Sequence of chain 1.A:
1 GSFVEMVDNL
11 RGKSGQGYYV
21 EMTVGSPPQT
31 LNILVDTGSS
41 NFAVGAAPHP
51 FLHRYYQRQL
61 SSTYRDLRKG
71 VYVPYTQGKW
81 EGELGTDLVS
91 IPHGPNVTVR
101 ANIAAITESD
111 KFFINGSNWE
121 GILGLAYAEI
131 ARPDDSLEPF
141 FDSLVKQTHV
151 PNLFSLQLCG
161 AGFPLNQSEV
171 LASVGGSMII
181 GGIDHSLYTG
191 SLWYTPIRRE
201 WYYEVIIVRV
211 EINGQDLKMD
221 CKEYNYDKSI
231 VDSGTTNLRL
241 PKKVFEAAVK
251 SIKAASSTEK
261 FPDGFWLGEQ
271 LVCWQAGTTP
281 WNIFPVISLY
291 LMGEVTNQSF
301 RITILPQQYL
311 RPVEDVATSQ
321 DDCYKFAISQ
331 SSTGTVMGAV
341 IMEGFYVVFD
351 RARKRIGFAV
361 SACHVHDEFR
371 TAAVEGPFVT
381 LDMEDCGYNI

A protein and the small-molecule ligand that binds it are described below.
Small molecule (SMILES): COc1cccc(-c2cccc([C@]3(C)CC(=O)N(C)C(N)=N3)c2)c1

Binding-site contacts:
Ligand atom C4 contacts residue THR236 of chain 1.A at 3.5 Å.
Ligand atom C23 contacts residue GLY234 of chain 1.A at 3.4 Å.
Ligand atom O2 contacts residue GLY17 of chain 1.A at 3.5 Å.
Ligand atom C3 contacts residue GLY234 of chain 1.A at 3.5 Å.
Ligand atom C23 contacts residue ASP36 of chain 1.A at 3.5 Å.
Ligand atom N24 contacts residue ASP232 of chain 1.A at 2.9 Å (salt-bridge).
Ligand atom C8 contacts residue LEU34 of chain 1.A at 3.9 Å (hydrophobic).
Ligand atom N24 contacts residue GLY234 of chain 1.A at 3.3 Å (h-bond).
Ligand atom C4 contacts residue GLN16 of chain 1.A at 3.5 Å.
Ligand atom C6 contacts residue ILE114 of chain 1.A at 3.5 Å (hydrophobic).
Ligand atom C18 contacts residue TYR75 of chain 1.A at 3.5 Å (hydrophobic).
Ligand atom C5 contacts residue ILE114 of chain 1.A at 3.9 Å (hydrophobic).
Ligand atom C15 contacts residue ASP36 of chain 1.A at 3.2 Å.
Ligand atom N24 contacts residue ASP36 of chain 1.A at 2.8 Å (salt-bridge).
Ligand atom C4 contacts residue GLY15 of chain 1.A at 3.8 Å.
Ligand atom O2 contacts residue GLY234 of chain 1.A at 3.4 Å.
Ligand atom C22 contacts residue GLY234 of chain 1.A at 3.5 Å.
Ligand atom C1 contacts residue SER14 of chain 1.A at 3.2 Å.
Ligand atom C1 contacts residue GLY17 of chain 1.A at 3.6 Å.
Ligand atom C4 contacts residue GLY17 of chain 1.A at 3.5 Å.
Ligand atom C15 contacts residue TYR75 of chain 1.A at 3.4 Å (hydrophobic).
Ligand atom O2 contacts residue SER233 of chain 1.A at 3.4 Å (h-bond).
Ligand atom C26 contacts residue LEU34 of chain 1.A at 3.9 Å (hydrophobic).
Ligand atom C5 contacts residue GLY15 of chain 1.A at 3.5 Å.
Ligand atom C11 contacts residue PHE112 of chain 1.A at 3.9 Å (hydrophobic).
Ligand atom C5 contacts residue GLN16 of chain 1.A at 3.8 Å.
Ligand atom C10 contacts residue TRP119 of chain 1.A at 3.7 Å (hydrophobic).
Ligand atom C8 contacts residue GLY234 of chain 1.A at 3.1 Å.
Ligand atom C3 contacts residue GLY17 of chain 1.A at 3.7 Å.
Ligand atom C22 contacts residue ASP232 of chain 1.A at 3.5 Å.
Ligand atom C15 contacts residue ILE122 of chain 1.A at 3.7 Å (hydrophobic).
Ligand atom N21 contacts residue GLY234 of chain 1.A at 3.6 Å (h-bond).
Ligand atom C14 contacts residue ASP36 of chain 1.A at 3.6 Å.
Ligand atom C1 contacts residue SER233 of chain 1.A at 3.3 Å.
Ligand atom C4 contacts residue SER14 of chain 1.A at 3.7 Å.
Ligand atom N25 contacts residue ASP36 of chain 1.A at 2.6 Å (salt-bridge).
Ligand atom C7 contacts residue GLY234 of chain 1.A at 3.7 Å.
Ligand atom C22 contacts residue THR235 of chain 1.A at 3.2 Å.
Ligand atom C26 contacts residue GLY234 of chain 1.A at 3.4 Å.
Ligand atom C12 contacts residue PHE112 of chain 1.A at 3.6 Å (hydrophobic).